Binding-site contacts:
Ligand atom C2A contacts residue PHE179 of chain 15.A at 3.6 Å (hydrophobic).
Ligand atom F1 contacts residue TYR144 of chain 15.A at 3.3 Å.
Ligand atom O1A contacts residue MET124 of chain 15.A at 3.2 Å.
Ligand atom CM2 contacts residue ILE122 of chain 15.A at 3.8 Å (hydrophobic).
Ligand atom CM6 contacts residue LEU181 of chain 15.A at 3.5 Å (hydrophobic).
Ligand atom F1 contacts residue ALA166 of chain 15.A at 3.6 Å.
Ligand atom O1A contacts residue LEU217 of chain 15.A at 3.0 Å.
Ligand atom C2B contacts residue ILE98 of chain 15.A at 3.7 Å (hydrophobic).
Ligand atom O1 contacts residue MET214 of chain 15.A at 3.5 Å (h-bond).
Ligand atom C6B contacts residue LEU181 of chain 15.A at 3.3 Å (hydrophobic).
Ligand atom C5B contacts residue ILE98 of chain 15.A at 3.5 Å (hydrophobic).
Ligand atom CM6 contacts residue LEU184 of chain 15.A at 3.4 Å (hydrophobic).
Ligand atom F1 contacts residue PHE179 of chain 15.A at 3.8 Å.
Ligand atom N3A contacts residue PHE179 of chain 15.A at 3.4 Å.
Ligand atom C3A contacts residue LEU217 of chain 15.A at 3.6 Å (hydrophobic).
Ligand atom N3A contacts residue TYR144 of chain 15.A at 3.5 Å.
Ligand atom C3A contacts residue PHE179 of chain 15.A at 3.1 Å (hydrophobic).
Ligand atom C4B contacts residue ILE98 of chain 15.A at 3.8 Å (hydrophobic).
Ligand atom O1B contacts residue ILE98 of chain 15.A at 3.3 Å.
Ligand atom C6B contacts residue ILE98 of chain 15.A at 3.7 Å (hydrophobic).
Ligand atom C4 contacts residue LEU100 of chain 15.A at 3.7 Å (hydrophobic).
Ligand atom CM2 contacts residue ILE77 of chain 15.A at 3.1 Å (hydrophobic).
Ligand atom C1B contacts residue ILE98 of chain 15.A at 3.4 Å (hydrophobic).
Ligand atom F2 contacts residue TYR144 of chain 15.A at 3.0 Å.
Ligand atom O1A contacts residue PHE179 of chain 15.A at 3.3 Å.
Ligand atom F2 contacts residue ALA166 of chain 15.A at 3.5 Å.
Ligand atom F3 contacts residue PHE179 of chain 15.A at 3.0 Å.
Ligand atom F2 contacts residue TYR142 of chain 15.A at 2.8 Å.
Ligand atom N2 contacts residue MET214 of chain 15.A at 3.8 Å.
Ligand atom C4 contacts residue TYR190 of chain 15.A at 3.6 Å (hydrophobic).
Ligand atom CM3 contacts residue ASN212 of chain 15.A at 3.5 Å.
Ligand atom F3 contacts residue TYR142 of chain 15.A at 3.8 Å.
Ligand atom CM4 contacts residue TYR144 of chain 15.A at 3.8 Å (hydrophobic).
Ligand atom N1A contacts residue LEU217 of chain 15.A at 3.3 Å.
Ligand atom N1A contacts residue PHE179 of chain 15.A at 3.6 Å.
Ligand atom F2 contacts residue MET143 of chain 15.A at 3.3 Å.
Ligand atom C5B contacts residue LEU181 of chain 15.A at 3.5 Å (hydrophobic).
Ligand atom N1A contacts residue MET124 of chain 15.A at 3.5 Å.
Ligand atom CM4 contacts residue PHE179 of chain 15.A at 3.5 Å (hydrophobic).
Ligand atom F3 contacts residue VAL168 of chain 15.A at 3.0 Å.

The protein below binds the small molecule below.
Small molecule (SMILES): Cc1cc(CCCOc2c(C)cc(-c3noc(C(F)(F)F)n3)cc2C)on1

Sequence of chain 15.A:
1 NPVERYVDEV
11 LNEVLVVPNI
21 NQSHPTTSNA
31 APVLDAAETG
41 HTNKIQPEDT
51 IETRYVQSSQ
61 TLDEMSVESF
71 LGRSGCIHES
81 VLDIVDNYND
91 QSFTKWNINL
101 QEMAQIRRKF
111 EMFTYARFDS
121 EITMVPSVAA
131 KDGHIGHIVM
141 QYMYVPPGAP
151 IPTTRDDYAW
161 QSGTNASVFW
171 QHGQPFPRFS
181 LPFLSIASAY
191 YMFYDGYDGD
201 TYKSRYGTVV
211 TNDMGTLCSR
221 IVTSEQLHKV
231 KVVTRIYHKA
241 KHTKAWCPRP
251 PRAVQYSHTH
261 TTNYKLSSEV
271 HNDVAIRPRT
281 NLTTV